Sequence of chain 1.C:
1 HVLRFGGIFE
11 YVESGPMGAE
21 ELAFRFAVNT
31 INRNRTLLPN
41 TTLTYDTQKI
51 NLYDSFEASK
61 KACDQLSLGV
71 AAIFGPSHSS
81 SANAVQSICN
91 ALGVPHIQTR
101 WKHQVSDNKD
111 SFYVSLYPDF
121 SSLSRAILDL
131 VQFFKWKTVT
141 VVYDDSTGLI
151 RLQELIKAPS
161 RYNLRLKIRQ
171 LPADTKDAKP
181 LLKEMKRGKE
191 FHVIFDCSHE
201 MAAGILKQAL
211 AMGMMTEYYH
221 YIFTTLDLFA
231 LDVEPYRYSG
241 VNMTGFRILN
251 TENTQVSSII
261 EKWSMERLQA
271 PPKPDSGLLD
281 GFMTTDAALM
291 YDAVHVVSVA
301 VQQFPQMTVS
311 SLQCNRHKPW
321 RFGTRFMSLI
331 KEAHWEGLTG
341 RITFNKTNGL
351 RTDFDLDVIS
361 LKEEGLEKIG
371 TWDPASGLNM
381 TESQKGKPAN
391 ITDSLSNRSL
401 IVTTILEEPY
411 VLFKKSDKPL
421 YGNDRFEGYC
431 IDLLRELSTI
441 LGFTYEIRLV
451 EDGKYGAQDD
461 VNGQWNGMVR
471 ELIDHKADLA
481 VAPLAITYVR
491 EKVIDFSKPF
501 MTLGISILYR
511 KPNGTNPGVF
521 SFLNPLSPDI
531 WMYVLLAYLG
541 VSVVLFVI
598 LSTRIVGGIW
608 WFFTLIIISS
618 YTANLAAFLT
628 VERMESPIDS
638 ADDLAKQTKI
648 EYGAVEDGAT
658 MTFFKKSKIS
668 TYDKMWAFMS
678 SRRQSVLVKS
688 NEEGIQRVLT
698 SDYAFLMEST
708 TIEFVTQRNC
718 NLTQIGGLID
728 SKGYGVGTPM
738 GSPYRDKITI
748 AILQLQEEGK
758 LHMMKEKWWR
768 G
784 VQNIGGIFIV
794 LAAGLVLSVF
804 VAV

Binding-site contacts:
Ligand atom C5 contacts residue ASN379 of chain 1.C at 3.7 Å.
Ligand atom O5 contacts residue MET380 of chain 1.C at 4.2 Å.
Ligand atom C4 contacts residue ASN379 of chain 1.C at 4.2 Å.
Ligand atom O5 contacts residue ASN379 of chain 1.C at 2.4 Å (h-bond).
Ligand atom C1 contacts residue ASN379 of chain 1.C at 1.4 Å.
Ligand atom C3 contacts residue ASN379 of chain 1.C at 3.8 Å.
Ligand atom O7 contacts residue ASN379 of chain 1.C at 3.0 Å (h-bond).
Ligand atom C1 contacts residue MET380 of chain 1.C at 4.3 Å (hydrophobic).
Ligand atom C7 contacts residue ASN379 of chain 1.C at 3.2 Å.
Ligand atom C6 contacts residue THR381 of chain 1.C at 3.8 Å.
Ligand atom C2 contacts residue ASN379 of chain 1.C at 2.5 Å.
Ligand atom C8 contacts residue ASN379 of chain 1.C at 4.0 Å.
Ligand atom N2 contacts residue ASN379 of chain 1.C at 2.9 Å (h-bond).

A small-molecule ligand and the protein it binds are described below.
Small molecule (SMILES): CC(=O)N[C@@H]1[C@@H](O)[C@H](O)[C@@H](CO)O[C@H]1O